The protein below binds the small molecule below.
Small molecule (SMILES): O=C(O)CCC(=O)C(=O)O

Sequence of chain 3.A:
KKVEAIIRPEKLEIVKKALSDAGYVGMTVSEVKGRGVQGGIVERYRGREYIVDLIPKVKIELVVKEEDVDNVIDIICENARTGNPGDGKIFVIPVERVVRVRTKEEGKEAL

Binding-site contacts:
Ligand atom C4 contacts residue GLY87 of chain 3.A at 4.0 Å.
Ligand atom C1 contacts residue ATP1 of chain 3.B at 3.6 Å.
Ligand atom C2 contacts residue MG1 of chain 3.F at 3.0 Å.
Ligand atom O5 contacts residue ATP1 of chain 3.B at 3.0 Å (h-bond).
Ligand atom O1 contacts residue GLY40 of chain 3.A at 3.3 Å (h-bond).
Ligand atom O3 contacts residue GLY87 of chain 3.A at 3.8 Å.
Ligand atom C5 contacts residue GLY87 of chain 3.A at 3.6 Å.
Ligand atom C1 contacts residue GLN39 of chain 3.A at 3.3 Å.
Ligand atom O3 contacts residue PRO86 of chain 3.A at 3.7 Å.
Ligand atom O2 contacts residue GLN39 of chain 3.A at 2.7 Å (h-bond).
Ligand atom C4 contacts residue ILE42 of chain 3.A at 3.6 Å (hydrophobic).
Ligand atom C1 contacts residue GLY41 of chain 3.A at 3.8 Å.
Ligand atom C1 contacts residue GLY40 of chain 3.A at 4.0 Å.
Ligand atom O4 contacts residue GLY87 of chain 3.A at 3.5 Å.
Ligand atom O2 contacts residue MG1 of chain 3.F at 2.1 Å.
Ligand atom O5 contacts residue GLN39 of chain 3.A at 2.8 Å (h-bond).
Ligand atom O1 contacts residue ARG36 of chain 3.A at 3.5 Å.
Ligand atom C3 contacts residue GLY41 of chain 3.A at 3.4 Å.
Ligand atom O4 contacts residue ILE56 of chain 3.A at 3.9 Å.
Ligand atom C3 contacts residue ILE42 of chain 3.A at 3.7 Å (hydrophobic).
Ligand atom O2 contacts residue ATP1 of chain 3.B at 3.0 Å (h-bond).
Ligand atom O5 contacts residue GLY87 of chain 3.A at 3.0 Å (h-bond).
Ligand atom O2 contacts residue VAL38 of chain 3.A at 3.3 Å (h-bond).
Ligand atom O3 contacts residue LYS58 of chain 3.A at 3.3 Å (salt-bridge).
Ligand atom C2 contacts residue GLN39 of chain 3.A at 3.4 Å.
Ligand atom O1 contacts residue GLY41 of chain 3.A at 2.7 Å (h-bond).
Ligand atom C4 contacts residue PRO86 of chain 3.A at 3.5 Å (hydrophobic).
Ligand atom O5 contacts residue MG1 of chain 3.F at 2.1 Å.
Ligand atom O5 contacts residue PRO86 of chain 3.A at 3.4 Å.
Ligand atom C2 contacts residue ATP1 of chain 3.B at 3.6 Å.
Ligand atom O3 contacts residue ARG9 of chain 3.A at 3.4 Å (salt-bridge).
Ligand atom C1 contacts residue GLY37 of chain 3.A at 3.3 Å.
Ligand atom O1 contacts residue GLN39 of chain 3.A at 3.9 Å.
Ligand atom C5 contacts residue PRO86 of chain 3.A at 3.8 Å (hydrophobic).
Ligand atom O2 contacts residue GLY40 of chain 3.A at 4.0 Å.
Ligand atom O2 contacts residue GLY37 of chain 3.A at 2.9 Å (h-bond).
Ligand atom O1 contacts residue GLY37 of chain 3.A at 3.1 Å (h-bond).
Ligand atom C1 contacts residue MG1 of chain 3.F at 2.9 Å.
Ligand atom C5 contacts residue LYS58 of chain 3.A at 3.5 Å.
Ligand atom O4 contacts residue LYS58 of chain 3.A at 2.8 Å (salt-bridge).